Sequence of chain 54.E:
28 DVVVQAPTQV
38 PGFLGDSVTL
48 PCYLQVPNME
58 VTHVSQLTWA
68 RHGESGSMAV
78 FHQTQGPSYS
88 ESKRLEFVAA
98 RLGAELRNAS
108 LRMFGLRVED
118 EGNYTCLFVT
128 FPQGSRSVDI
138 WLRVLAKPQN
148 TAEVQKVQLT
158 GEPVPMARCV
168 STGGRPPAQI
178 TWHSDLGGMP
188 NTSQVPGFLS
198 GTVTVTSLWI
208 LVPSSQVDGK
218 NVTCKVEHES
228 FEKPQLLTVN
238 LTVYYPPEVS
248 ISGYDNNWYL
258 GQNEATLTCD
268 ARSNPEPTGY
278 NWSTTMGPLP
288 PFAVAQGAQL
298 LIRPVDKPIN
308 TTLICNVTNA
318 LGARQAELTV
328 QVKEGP

The protein below binds the small molecule below.
Small molecule (SMILES): CC(=O)N[C@H]1[C@H](O[C@H]2[C@H](O)[C@@H](NC(C)=O)CO[C@@H]2CO)O[C@H](CO)[C@@H](O)[C@@H]1O

Binding-site contacts:
Ligand atom C3 contacts residue ASN188 of chain 54.E at 3.9 Å.
Ligand atom C4 contacts residue ASN188 of chain 54.E at 4.2 Å.
Ligand atom N2 contacts residue ASN188 of chain 54.E at 3.1 Å (h-bond).
Ligand atom O7 contacts residue ASN188 of chain 54.E at 4.2 Å.
Ligand atom C1 contacts residue ASN188 of chain 54.E at 1.4 Å.
Ligand atom C7 contacts residue ASN188 of chain 54.E at 3.9 Å.
Ligand atom O6 contacts residue ASN188 of chain 54.E at 4.5 Å.
Ligand atom C2 contacts residue ASN188 of chain 54.E at 2.6 Å.
Ligand atom O5 contacts residue ASN188 of chain 54.E at 2.3 Å (h-bond).
Ligand atom C5 contacts residue ASN188 of chain 54.E at 3.6 Å.